Sequence of chain 1.A:
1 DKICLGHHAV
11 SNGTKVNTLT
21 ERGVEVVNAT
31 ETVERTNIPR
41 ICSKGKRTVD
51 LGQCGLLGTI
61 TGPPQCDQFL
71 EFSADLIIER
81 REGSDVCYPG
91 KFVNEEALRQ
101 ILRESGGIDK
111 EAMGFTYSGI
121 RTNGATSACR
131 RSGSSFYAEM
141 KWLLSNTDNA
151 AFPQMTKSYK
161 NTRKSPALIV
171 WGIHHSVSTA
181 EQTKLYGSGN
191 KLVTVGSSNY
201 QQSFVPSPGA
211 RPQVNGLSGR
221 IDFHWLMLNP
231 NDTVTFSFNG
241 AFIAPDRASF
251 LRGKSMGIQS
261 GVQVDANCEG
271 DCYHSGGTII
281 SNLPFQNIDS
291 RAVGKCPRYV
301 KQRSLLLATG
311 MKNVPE

A small-molecule ligand and the protein it binds are described below.
Small molecule (SMILES): CC(=O)N[C@@H]1[C@@H](O)[C@H](O)[C@@H](CO)O[C@H]1O

Binding-site contacts:
Ligand atom C4 contacts residue ASN231 of chain 1.A at 4.3 Å.
Ligand atom O7 contacts residue ASN231 of chain 1.A at 3.5 Å (h-bond).
Ligand atom O6 contacts residue LYS160 of chain 1.A at 4.3 Å.
Ligand atom C5 contacts residue ASN231 of chain 1.A at 3.7 Å.
Ligand atom O5 contacts residue ASN231 of chain 1.A at 2.4 Å (h-bond).
Ligand atom N2 contacts residue ASN231 of chain 1.A at 2.9 Å (h-bond).
Ligand atom C1 contacts residue ASN231 of chain 1.A at 1.4 Å.
Ligand atom C3 contacts residue ASN231 of chain 1.A at 3.8 Å.
Ligand atom C7 contacts residue ASN231 of chain 1.A at 3.4 Å.
Ligand atom C2 contacts residue ASN231 of chain 1.A at 2.5 Å.